Sequence of chain 1.C:
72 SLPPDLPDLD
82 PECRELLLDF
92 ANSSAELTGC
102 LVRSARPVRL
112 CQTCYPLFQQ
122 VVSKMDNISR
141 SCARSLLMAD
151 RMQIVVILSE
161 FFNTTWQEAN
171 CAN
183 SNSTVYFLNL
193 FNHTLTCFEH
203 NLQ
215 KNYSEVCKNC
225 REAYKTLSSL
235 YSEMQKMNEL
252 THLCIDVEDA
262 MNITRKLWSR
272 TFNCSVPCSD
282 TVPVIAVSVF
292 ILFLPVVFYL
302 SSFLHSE

This small molecule binds to this protein.
Small molecule (SMILES): CC(=O)N[C@@H]1[C@@H](O)[C@H](O)[C@@H](CO)O[C@H]1O

Binding-site contacts:
Ligand atom C3 contacts residue ASN184 of chain 1.C at 3.7 Å.
Ligand atom C8 contacts residue TYR188 of chain 1.C at 4.3 Å (hydrophobic).
Ligand atom O5 contacts residue ASN184 of chain 1.C at 2.4 Å (h-bond).
Ligand atom C7 contacts residue SER185 of chain 1.C at 4.5 Å.
Ligand atom C2 contacts residue ASN184 of chain 1.C at 2.4 Å.
Ligand atom C8 contacts residue ASN184 of chain 1.C at 4.1 Å.
Ligand atom C8 contacts residue SER185 of chain 1.C at 4.0 Å.
Ligand atom C1 contacts residue ASN184 of chain 1.C at 1.4 Å.
Ligand atom N2 contacts residue ASN184 of chain 1.C at 2.8 Å (h-bond).
Ligand atom C7 contacts residue ASN184 of chain 1.C at 3.1 Å.
Ligand atom C4 contacts residue ASN184 of chain 1.C at 4.2 Å.
Ligand atom C5 contacts residue ASN184 of chain 1.C at 3.6 Å.
Ligand atom O7 contacts residue ASN184 of chain 1.C at 3.0 Å (h-bond).